Sequence of chain 1.A:
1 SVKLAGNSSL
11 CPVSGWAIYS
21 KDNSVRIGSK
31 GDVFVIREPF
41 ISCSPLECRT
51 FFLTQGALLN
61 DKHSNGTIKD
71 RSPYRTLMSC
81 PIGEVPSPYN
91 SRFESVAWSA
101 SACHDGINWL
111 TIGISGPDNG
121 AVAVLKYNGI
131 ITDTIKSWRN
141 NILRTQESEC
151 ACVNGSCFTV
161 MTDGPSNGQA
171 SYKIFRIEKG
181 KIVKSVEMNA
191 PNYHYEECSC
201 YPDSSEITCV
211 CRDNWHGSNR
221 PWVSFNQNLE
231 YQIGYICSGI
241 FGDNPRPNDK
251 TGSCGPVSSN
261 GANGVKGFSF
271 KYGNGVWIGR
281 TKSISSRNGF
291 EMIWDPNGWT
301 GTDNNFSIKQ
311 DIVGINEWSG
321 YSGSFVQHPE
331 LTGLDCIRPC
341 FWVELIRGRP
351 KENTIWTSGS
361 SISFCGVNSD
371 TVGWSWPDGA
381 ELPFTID

This small molecule binds to this protein.
Small molecule (SMILES): CC(=O)N[C@@H]1[C@@H](O)[C@H](O)[C@@H](CO)O[C@H]1O

Binding-site contacts:
Ligand atom C4 contacts residue ASN7 of chain 1.A at 4.0 Å.
Ligand atom C7 contacts residue ASN7 of chain 1.A at 3.4 Å.
Ligand atom C2 contacts residue ASN7 of chain 1.A at 2.2 Å.
Ligand atom O5 contacts residue ALA5 of chain 1.A at 3.7 Å.
Ligand atom C1 contacts residue ASN7 of chain 1.A at 1.4 Å.
Ligand atom O5 contacts residue ASN7 of chain 1.A at 2.4 Å (h-bond).
Ligand atom C6 contacts residue ALA5 of chain 1.A at 4.3 Å (hydrophobic).
Ligand atom C1 contacts residue ALA5 of chain 1.A at 4.3 Å (hydrophobic).
Ligand atom C5 contacts residue ASN7 of chain 1.A at 3.6 Å.
Ligand atom N2 contacts residue ASN7 of chain 1.A at 2.8 Å (h-bond).
Ligand atom C3 contacts residue ASN7 of chain 1.A at 3.6 Å.
Ligand atom O7 contacts residue ASN7 of chain 1.A at 3.6 Å (h-bond).
Ligand atom C5 contacts residue ALA5 of chain 1.A at 4.4 Å (hydrophobic).